A protein and the small-molecule ligand that binds it are described below.
Small molecule (SMILES): CC(=O)N[C@@H]1[C@@H](O)[C@H](O)[C@@H](CO)O[C@H]1O

Binding-site contacts:
Ligand atom C3 contacts residue ASN357 of chain 1.A at 3.8 Å.
Ligand atom O7 contacts residue ASN357 of chain 1.A at 3.0 Å (h-bond).
Ligand atom O6 contacts residue ASP328 of chain 1.A at 3.5 Å (salt-bridge).
Ligand atom C8 contacts residue ASN357 of chain 1.A at 4.3 Å.
Ligand atom C4 contacts residue ASN357 of chain 1.A at 4.2 Å.
Ligand atom O6 contacts residue GLY327 of chain 1.A at 3.4 Å.
Ligand atom C7 contacts residue ASN357 of chain 1.A at 3.1 Å.
Ligand atom O5 contacts residue GLY327 of chain 1.A at 3.8 Å.
Ligand atom C1 contacts residue GLY327 of chain 1.A at 4.5 Å.
Ligand atom O6 contacts residue LYS324 of chain 1.A at 3.5 Å (salt-bridge).
Ligand atom O5 contacts residue ASN357 of chain 1.A at 2.4 Å (h-bond).
Ligand atom C5 contacts residue GLY327 of chain 1.A at 4.2 Å.
Ligand atom C6 contacts residue GLY327 of chain 1.A at 3.9 Å.
Ligand atom N2 contacts residue ASN357 of chain 1.A at 2.9 Å (h-bond).
Ligand atom C2 contacts residue ASN357 of chain 1.A at 2.4 Å.
Ligand atom C5 contacts residue ASN357 of chain 1.A at 3.7 Å.
Ligand atom C6 contacts residue ASP328 of chain 1.A at 4.2 Å.
Ligand atom C1 contacts residue ASN357 of chain 1.A at 1.4 Å.

Sequence of chain 1.A:
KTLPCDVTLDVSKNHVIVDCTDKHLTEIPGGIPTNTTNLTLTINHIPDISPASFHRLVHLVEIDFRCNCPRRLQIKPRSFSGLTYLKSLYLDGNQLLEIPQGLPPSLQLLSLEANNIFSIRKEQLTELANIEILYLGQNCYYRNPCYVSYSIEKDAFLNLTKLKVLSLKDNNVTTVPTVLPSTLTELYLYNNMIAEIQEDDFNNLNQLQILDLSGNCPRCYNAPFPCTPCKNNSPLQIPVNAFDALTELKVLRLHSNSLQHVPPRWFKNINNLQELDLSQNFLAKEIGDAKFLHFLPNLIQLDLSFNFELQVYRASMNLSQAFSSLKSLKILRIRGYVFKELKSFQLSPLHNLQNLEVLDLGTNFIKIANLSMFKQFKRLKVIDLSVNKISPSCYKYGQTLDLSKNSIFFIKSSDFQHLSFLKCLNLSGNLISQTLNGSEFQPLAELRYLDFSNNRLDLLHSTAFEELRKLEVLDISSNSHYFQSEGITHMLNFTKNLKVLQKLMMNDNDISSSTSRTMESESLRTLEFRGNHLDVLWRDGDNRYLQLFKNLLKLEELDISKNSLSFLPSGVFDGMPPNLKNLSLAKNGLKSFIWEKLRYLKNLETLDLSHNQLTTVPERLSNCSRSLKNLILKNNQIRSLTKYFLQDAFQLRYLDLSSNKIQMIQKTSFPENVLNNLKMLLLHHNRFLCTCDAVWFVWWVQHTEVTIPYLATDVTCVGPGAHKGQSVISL